Sequence of chain 2.C:
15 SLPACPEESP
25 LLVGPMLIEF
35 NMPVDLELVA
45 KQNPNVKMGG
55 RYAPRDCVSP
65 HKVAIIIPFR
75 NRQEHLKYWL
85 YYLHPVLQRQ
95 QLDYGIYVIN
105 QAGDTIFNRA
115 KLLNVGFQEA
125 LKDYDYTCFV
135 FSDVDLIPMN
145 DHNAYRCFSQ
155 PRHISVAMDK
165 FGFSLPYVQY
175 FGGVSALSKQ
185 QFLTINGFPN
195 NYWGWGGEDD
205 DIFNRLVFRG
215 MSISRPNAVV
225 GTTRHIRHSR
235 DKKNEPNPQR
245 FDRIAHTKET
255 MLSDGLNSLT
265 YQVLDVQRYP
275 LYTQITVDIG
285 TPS

The protein below binds the small molecule below.
Small molecule (SMILES): NCCCCCCO[P](=O)(O)O[P](=O)(O)OC[C@H]1O[C@@H](n2ccc(=O)[nH]c2=O)[C@H](O)[C@@H]1O

Binding-site contacts:
Ligand atom O2' contacts residue PRO72 of chain 2.C at 2.8 Å (h-bond).
Ligand atom O1A contacts residue HIS232 of chain 2.C at 3.2 Å (h-bond).
Ligand atom N3 contacts residue ARG74 of chain 2.C at 2.9 Å (salt-bridge).
Ligand atom O1A contacts residue MN1 of chain 2.BA at 2.1 Å.
Ligand atom C4B contacts residue ASP137 of chain 2.C at 3.5 Å.
Ligand atom O1B contacts residue GOL1 of chain 2.GA at 3.5 Å (h-bond).
Ligand atom O2' contacts residue VAL138 of chain 2.C at 3.1 Å (h-bond).
Ligand atom N6' contacts residue ARG231 of chain 2.C at 3.2 Å (salt-bridge).
Ligand atom O3A contacts residue GOL1 of chain 2.GA at 3.4 Å (h-bond).
Ligand atom O3' contacts residue ASP137 of chain 2.C at 3.1 Å.
Ligand atom C6 contacts residue PHE111 of chain 2.C at 3.4 Å (hydrophobic).
Ligand atom C2B contacts residue VAL138 of chain 2.C at 3.5 Å (hydrophobic).
Ligand atom O2B contacts residue HIS232 of chain 2.C at 3.5 Å.
Ligand atom O2 contacts residue ARG74 of chain 2.C at 2.9 Å (salt-bridge).
Ligand atom O3' contacts residue ASP139 of chain 2.C at 3.2 Å (salt-bridge).
Ligand atom PB contacts residue MN1 of chain 2.BA at 3.2 Å.
Ligand atom O3B contacts residue HIS229 of chain 2.C at 3.1 Å (h-bond).
Ligand atom PA contacts residue MN1 of chain 2.BA at 3.4 Å.
Ligand atom O3B contacts residue HIS232 of chain 2.C at 3.3 Å (h-bond).
Ligand atom O2 contacts residue ARG76 of chain 2.C at 3.4 Å.
Ligand atom C4 contacts residue ASP235 of chain 2.C at 3.3 Å.
Ligand atom C1' contacts residue TRP199 of chain 2.C at 3.5 Å (hydrophobic).
Ligand atom O4 contacts residue ASP235 of chain 2.C at 3.1 Å.
Ligand atom O2A contacts residue ARG76 of chain 2.C at 3.1 Å (salt-bridge).
Ligand atom O1B contacts residue TRP199 of chain 2.C at 3.0 Å (h-bond).
Ligand atom O1B contacts residue LYS164 of chain 2.C at 3.4 Å (salt-bridge).
Ligand atom C1B contacts residue PRO72 of chain 2.C at 3.5 Å (hydrophobic).
Ligand atom C5B contacts residue ASP137 of chain 2.C at 3.4 Å.
Ligand atom O3B contacts residue MN1 of chain 2.BA at 1.9 Å.
Ligand atom C5 contacts residue ASP235 of chain 2.C at 3.3 Å.
Ligand atom C6' contacts residue ARG231 of chain 2.C at 3.4 Å.
Ligand atom O2 contacts residue PHE73 of chain 2.C at 3.2 Å.
Ligand atom PA contacts residue ARG76 of chain 2.C at 3.5 Å.
Ligand atom O1A contacts residue ARG76 of chain 2.C at 3.0 Å (salt-bridge).
Ligand atom O3' contacts residue VAL138 of chain 2.C at 3.5 Å (h-bond).
Ligand atom O3B contacts residue LYS164 of chain 2.C at 2.9 Å (salt-bridge).
Ligand atom O1A contacts residue ASP139 of chain 2.C at 3.0 Å (salt-bridge).
Ligand atom O2A contacts residue HIS232 of chain 2.C at 3.5 Å.
Ligand atom N1 contacts residue PHE111 of chain 2.C at 3.1 Å.
Ligand atom C2 contacts residue ARG74 of chain 2.C at 3.5 Å.